Binding-site contacts:
Ligand atom O1 contacts residue TRP230 of chain 1.B at 3.5 Å.
Ligand atom C4 contacts residue TRP230 of chain 1.B at 3.9 Å (hydrophobic).
Ligand atom O2 contacts residue TRP230 of chain 1.B at 3.6 Å.
Ligand atom C2 contacts residue MET330 of chain 1.B at 4.0 Å (hydrophobic).
Ligand atom C1 contacts residue TRP230 of chain 1.B at 3.5 Å (hydrophobic).
Ligand atom C4 contacts residue TYR155 of chain 1.B at 4.0 Å (hydrophobic).
Ligand atom O3 contacts residue TRP340 of chain 1.B at 4.0 Å.
Ligand atom C5 contacts residue TYR155 of chain 1.B at 4.0 Å (hydrophobic).
Ligand atom O3 contacts residue TYR341 of chain 1.B at 3.8 Å.
Ligand atom O6 contacts residue GLU153 of chain 1.B at 2.6 Å (salt-bridge).
Ligand atom C6 contacts residue TRP230 of chain 1.B at 3.5 Å (hydrophobic).
Ligand atom C6 contacts residue GLU153 of chain 1.B at 3.6 Å.
Ligand atom C6 contacts residue TYR155 of chain 1.B at 3.7 Å (hydrophobic).
Ligand atom C1 contacts residue TRP340 of chain 1.B at 3.7 Å (hydrophobic).
Ligand atom O6 contacts residue PRO154 of chain 1.B at 3.5 Å.
Ligand atom O2 contacts residue GLU111 of chain 1.B at 2.9 Å (salt-bridge).
Ligand atom O2 contacts residue ASP65 of chain 1.B at 3.9 Å.
Ligand atom C4 contacts residue TYR341 of chain 1.B at 3.4 Å (hydrophobic).
Ligand atom O4 contacts residue ARG344 of chain 1.B at 4.0 Å.
Ligand atom C6 contacts residue ARG344 of chain 1.B at 3.1 Å.
Ligand atom O6 contacts residue TYR155 of chain 1.B at 3.2 Å.
Ligand atom O5 contacts residue TRP230 of chain 1.B at 3.9 Å.
Ligand atom C4 contacts residue TRP340 of chain 1.B at 3.8 Å (hydrophobic).
Ligand atom O3 contacts residue MET330 of chain 1.B at 3.9 Å.
Ligand atom C6 contacts residue TYR210 of chain 1.B at 3.7 Å (hydrophobic).
Ligand atom C6 contacts residue PHE156 of chain 1.B at 3.8 Å (hydrophobic).
Ligand atom O5 contacts residue TYR155 of chain 1.B at 3.4 Å.
Ligand atom O6 contacts residue PHE156 of chain 1.B at 3.6 Å.
Ligand atom C2 contacts residue GLU111 of chain 1.B at 3.8 Å.
Ligand atom O6 contacts residue PHE156 of chain 1.B at 3.4 Å.
Ligand atom O4 contacts residue TYR341 of chain 1.B at 3.7 Å.
Ligand atom C1 contacts residue TYR155 of chain 1.B at 3.8 Å (hydrophobic).
Ligand atom C5 contacts residue GLU153 of chain 1.B at 4.0 Å.
Ligand atom O5 contacts residue TRP340 of chain 1.B at 3.4 Å.
Ligand atom C2 contacts residue TYR155 of chain 1.B at 4.0 Å (hydrophobic).
Ligand atom O6 contacts residue ARG344 of chain 1.B at 3.0 Å (salt-bridge).
Ligand atom O6 contacts residue TYR210 of chain 1.B at 3.7 Å.
Ligand atom C6 contacts residue TRP340 of chain 1.B at 3.4 Å (hydrophobic).
Ligand atom C2 contacts residue TRP230 of chain 1.B at 3.8 Å (hydrophobic).
Ligand atom C6 contacts residue PRO154 of chain 1.B at 3.8 Å (hydrophobic).

Sequence of chain 1.B:
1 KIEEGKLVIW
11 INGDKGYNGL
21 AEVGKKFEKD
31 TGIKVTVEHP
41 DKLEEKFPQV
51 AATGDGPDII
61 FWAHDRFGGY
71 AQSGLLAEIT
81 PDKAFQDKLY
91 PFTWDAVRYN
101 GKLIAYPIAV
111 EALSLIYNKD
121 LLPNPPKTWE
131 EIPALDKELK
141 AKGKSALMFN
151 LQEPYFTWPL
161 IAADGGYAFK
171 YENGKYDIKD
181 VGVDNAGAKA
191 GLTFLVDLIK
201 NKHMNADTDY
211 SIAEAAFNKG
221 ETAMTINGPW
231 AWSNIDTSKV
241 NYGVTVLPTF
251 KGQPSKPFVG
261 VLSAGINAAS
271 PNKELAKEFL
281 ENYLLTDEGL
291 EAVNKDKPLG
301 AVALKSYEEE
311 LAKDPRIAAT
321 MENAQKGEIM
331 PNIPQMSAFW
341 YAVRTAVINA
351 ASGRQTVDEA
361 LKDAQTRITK

A small-molecule ligand and the protein it binds are described below.
Small molecule (SMILES): O=C[C@H](O)[C@@H](O)[C@H](O[C@H]1O[C@H](CO)[C@@H](O[C@H]2O[C@H](CO)[C@@H](O[C@H]3O[C@H](CO)[C@@H](O)[C@H](O)[C@H]3O)[C@H](O)[C@H]2O)[C@H](O)[C@H]1O)[C@H](O)CO